Binding-site contacts:
Ligand atom C8 contacts residue PRO90 of chain 1.B at 3.9 Å (hydrophobic).
Ligand atom C8 contacts residue ASN92 of chain 1.B at 4.0 Å.
Ligand atom O5 contacts residue THR94 of chain 1.B at 3.8 Å.
Ligand atom C7 contacts residue ASN92 of chain 1.B at 3.1 Å.
Ligand atom C2 contacts residue ASN92 of chain 1.B at 2.5 Å.
Ligand atom O7 contacts residue ASN92 of chain 1.B at 3.2 Å (h-bond).
Ligand atom C1 contacts residue ASN92 of chain 1.B at 1.5 Å.
Ligand atom N2 contacts residue ASN92 of chain 1.B at 2.8 Å (h-bond).
Ligand atom O7 contacts residue TRP95 of chain 1.B at 4.5 Å.
Ligand atom C3 contacts residue ASN92 of chain 1.B at 3.9 Å.
Ligand atom C1 contacts residue THR94 of chain 1.B at 3.8 Å.
Ligand atom C4 contacts residue ASN92 of chain 1.B at 4.3 Å.
Ligand atom C8 contacts residue TRP91 of chain 1.B at 3.7 Å (hydrophobic).
Ligand atom O5 contacts residue ASN92 of chain 1.B at 2.5 Å (h-bond).
Ligand atom C5 contacts residue ASN92 of chain 1.B at 3.8 Å.

Sequence of chain 1.B:
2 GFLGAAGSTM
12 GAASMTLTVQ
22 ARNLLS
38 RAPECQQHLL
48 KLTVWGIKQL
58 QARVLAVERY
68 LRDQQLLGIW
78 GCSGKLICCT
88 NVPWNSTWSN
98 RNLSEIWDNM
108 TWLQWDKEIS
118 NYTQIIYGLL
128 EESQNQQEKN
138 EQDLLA

The protein below binds the small molecule below.
Small molecule (SMILES): CC(=O)N[C@@H]1[C@@H](O)[C@H](O)[C@@H](CO)O[C@H]1O